Sequence of chain 1.E:
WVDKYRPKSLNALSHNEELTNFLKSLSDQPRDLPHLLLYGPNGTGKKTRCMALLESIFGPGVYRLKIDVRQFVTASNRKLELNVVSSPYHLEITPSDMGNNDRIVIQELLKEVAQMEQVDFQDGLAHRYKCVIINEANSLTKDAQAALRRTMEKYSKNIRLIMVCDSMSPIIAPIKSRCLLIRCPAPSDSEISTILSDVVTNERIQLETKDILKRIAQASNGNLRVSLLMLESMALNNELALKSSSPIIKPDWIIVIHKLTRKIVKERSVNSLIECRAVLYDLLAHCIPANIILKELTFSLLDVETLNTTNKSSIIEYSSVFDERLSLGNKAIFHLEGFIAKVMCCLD

Sequence of chain 1.D:
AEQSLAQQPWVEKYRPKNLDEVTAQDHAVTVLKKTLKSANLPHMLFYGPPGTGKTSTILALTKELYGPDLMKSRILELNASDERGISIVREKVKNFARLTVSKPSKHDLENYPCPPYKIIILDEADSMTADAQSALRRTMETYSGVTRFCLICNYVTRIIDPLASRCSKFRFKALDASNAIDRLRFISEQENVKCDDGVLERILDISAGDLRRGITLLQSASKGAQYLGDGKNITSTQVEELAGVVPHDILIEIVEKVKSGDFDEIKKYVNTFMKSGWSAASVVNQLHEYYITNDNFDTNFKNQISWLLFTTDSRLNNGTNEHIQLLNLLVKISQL

This protein binds this small molecule.
Small molecule (SMILES): Nc1ncnc2c1ncn2[C@@H]1O[C@H](COP(=O)(O)OP(=O)(O)OP(O)(O)=S)[C@@H](O)[C@H]1O

Binding-site contacts:
Ligand atom N7 contacts residue GLY70 of chain 1.D at 3.3 Å (h-bond).
Ligand atom O1B contacts residue GLY70 of chain 1.D at 3.0 Å (h-bond).
Ligand atom C2 contacts residue PRO33 of chain 1.D at 3.5 Å (hydrophobic).
Ligand atom PB contacts residue MG1 of chain 1.P at 3.3 Å.
Ligand atom O2G contacts residue ARG229 of chain 1.D at 3.6 Å (salt-bridge).
Ligand atom PG contacts residue ARG229 of chain 1.D at 3.6 Å.
Ligand atom O2B contacts residue MG1 of chain 1.P at 2.1 Å.
Ligand atom O3G contacts residue ARG229 of chain 1.D at 3.7 Å.
Ligand atom O2B contacts residue THR72 of chain 1.D at 2.7 Å (h-bond).
Ligand atom O3' contacts residue ARG32 of chain 1.D at 3.4 Å.
Ligand atom O3G contacts residue MG1 of chain 1.P at 2.0 Å.
Ligand atom O3B contacts residue ARG229 of chain 1.D at 3.0 Å (salt-bridge).
Ligand atom C5' contacts residue ARG229 of chain 1.D at 3.3 Å.
Ligand atom N7 contacts residue THR69 of chain 1.D at 2.9 Å (h-bond).
Ligand atom N6 contacts residue THR69 of chain 1.D at 3.0 Å (h-bond).
Ligand atom N6 contacts residue ALA41 of chain 1.D at 3.2 Å.
Ligand atom O3B contacts residue MG1 of chain 1.P at 3.5 Å.
Ligand atom PB contacts residue ARG229 of chain 1.D at 3.4 Å.
Ligand atom O2G contacts residue PRO180 of chain 1.E at 3.7 Å.
Ligand atom O1A contacts residue SER73 of chain 1.D at 3.2 Å (h-bond).
Ligand atom O2A contacts residue ARG32 of chain 1.D at 3.0 Å (salt-bridge).
Ligand atom S1G contacts residue MG1 of chain 1.P at 2.9 Å.
Ligand atom O3G contacts residue ARG184 of chain 1.E at 2.9 Å (salt-bridge).
Ligand atom O3B contacts residue GLY68 of chain 1.D at 3.0 Å (h-bond).
Ligand atom O2G contacts residue ARG184 of chain 1.E at 3.4 Å (salt-bridge).
Ligand atom O2' contacts residue VAL28 of chain 1.D at 3.1 Å (h-bond).
Ligand atom O1A contacts residue GLY70 of chain 1.D at 3.2 Å.
Ligand atom N1 contacts residue VAL39 of chain 1.D at 3.6 Å.
Ligand atom N6 contacts residue VAL39 of chain 1.D at 3.3 Å.
Ligand atom O3A contacts residue ARG229 of chain 1.D at 2.7 Å (salt-bridge).
Ligand atom O2' contacts residue TYR31 of chain 1.D at 3.7 Å.
Ligand atom C5 contacts residue THR69 of chain 1.D at 3.6 Å.
Ligand atom O1B contacts residue THR69 of chain 1.D at 3.4 Å (h-bond).
Ligand atom O1B contacts residue LYS71 of chain 1.D at 3.2 Å (salt-bridge).
Ligand atom O3' contacts residue VAL28 of chain 1.D at 2.9 Å (h-bond).
Ligand atom S1G contacts residue LYS71 of chain 1.D at 3.6 Å.
Ligand atom PG contacts residue MG1 of chain 1.P at 2.9 Å.
Ligand atom PG contacts residue ARG184 of chain 1.E at 3.7 Å.
Ligand atom O1A contacts residue LYS71 of chain 1.D at 3.7 Å.
Ligand atom S1G contacts residue ASN171 of chain 1.D at 3.1 Å (h-bond).